Binding-site contacts:
Ligand atom C2 contacts residue GLY78 of chain 5.E at 4.2 Å.
Ligand atom O4 contacts residue TYR72 of chain 5.E at 3.9 Å.
Ligand atom C1 contacts residue ARG77 of chain 5.E at 3.4 Å.
Ligand atom O8 contacts residue TYR72 of chain 5.E at 3.2 Å (h-bond).
Ligand atom C11 contacts residue ASP85 of chain 5.A at 3.8 Å.
Ligand atom C4 contacts residue ARG77 of chain 5.E at 4.2 Å.
Ligand atom O10 contacts residue THR291 of chain 5.E at 4.0 Å.
Ligand atom C4 contacts residue GLY78 of chain 5.E at 3.4 Å.
Ligand atom N5 contacts residue TYR72 of chain 5.E at 3.2 Å (h-bond).
Ligand atom C3 contacts residue HIS298 of chain 5.E at 3.6 Å.
Ligand atom C8 contacts residue TYR72 of chain 5.E at 4.2 Å (hydrophobic).
Ligand atom O6 contacts residue ASN93 of chain 5.E at 2.8 Å (h-bond).
Ligand atom C1 contacts residue TYR72 of chain 5.E at 3.7 Å (hydrophobic).
Ligand atom C5 contacts residue TYR72 of chain 5.E at 3.5 Å (hydrophobic).
Ligand atom O1B contacts residue ARG77 of chain 5.E at 2.8 Å (salt-bridge).
Ligand atom O6 contacts residue THR94 of chain 5.E at 3.7 Å.
Ligand atom O3 contacts residue VAL296 of chain 5.E at 4.2 Å.
Ligand atom C3 contacts residue VAL296 of chain 5.E at 3.5 Å (hydrophobic).
Ligand atom C5 contacts residue ASN93 of chain 5.E at 4.3 Å.
Ligand atom O4 contacts residue VAL296 of chain 5.E at 4.2 Å.
Ligand atom O4 contacts residue HIS298 of chain 5.E at 3.1 Å (h-bond).
Ligand atom C4 contacts residue HIS298 of chain 5.E at 3.7 Å.
Ligand atom O1A contacts residue GLY78 of chain 5.E at 3.6 Å (h-bond).
Ligand atom O6 contacts residue ARG77 of chain 5.E at 4.0 Å.
Ligand atom C6 contacts residue ASN93 of chain 5.E at 3.5 Å.
Ligand atom O1A contacts residue ARG77 of chain 5.E at 3.1 Å (salt-bridge).
Ligand atom C3 contacts residue GLY78 of chain 5.E at 4.2 Å.
Ligand atom C3 contacts residue GLY78 of chain 5.E at 4.1 Å.
Ligand atom C6 contacts residue TYR72 of chain 5.E at 3.5 Å (hydrophobic).
Ligand atom C4 contacts residue TYR72 of chain 5.E at 3.2 Å (hydrophobic).
Ligand atom C10 contacts residue TYR72 of chain 5.E at 4.2 Å (hydrophobic).
Ligand atom O1A contacts residue TYR72 of chain 5.E at 3.4 Å.
Ligand atom C7 contacts residue TYR72 of chain 5.E at 4.2 Å (hydrophobic).
Ligand atom O1B contacts residue TYR72 of chain 5.E at 3.7 Å.
Ligand atom O10 contacts residue ASN293 of chain 5.E at 3.8 Å.
Ligand atom O6 contacts residue GLY78 of chain 5.E at 3.8 Å.
Ligand atom O4 contacts residue ILE79 of chain 5.E at 3.4 Å (h-bond).
Ligand atom O4 contacts residue GLY78 of chain 5.E at 3.1 Å.
Ligand atom O3 contacts residue GLY78 of chain 5.E at 3.6 Å.
Ligand atom O4 contacts residue THR291 of chain 5.E at 3.4 Å.

A small-molecule ligand and the protein it binds are described below.
Small molecule (SMILES): CC(=O)N[C@H]1[C@H]([C@H](O)[C@H](O)CO)O[C@@](O[C@H]2[C@@H](O)[C@@H](CO)O[C@@H](O[C@H]3[C@H](O)[C@@H](O)[C@H](O)O[C@@H]3CO)[C@@H]2O)(C(=O)O)C[C@@H]1O

Sequence of chain 5.A:
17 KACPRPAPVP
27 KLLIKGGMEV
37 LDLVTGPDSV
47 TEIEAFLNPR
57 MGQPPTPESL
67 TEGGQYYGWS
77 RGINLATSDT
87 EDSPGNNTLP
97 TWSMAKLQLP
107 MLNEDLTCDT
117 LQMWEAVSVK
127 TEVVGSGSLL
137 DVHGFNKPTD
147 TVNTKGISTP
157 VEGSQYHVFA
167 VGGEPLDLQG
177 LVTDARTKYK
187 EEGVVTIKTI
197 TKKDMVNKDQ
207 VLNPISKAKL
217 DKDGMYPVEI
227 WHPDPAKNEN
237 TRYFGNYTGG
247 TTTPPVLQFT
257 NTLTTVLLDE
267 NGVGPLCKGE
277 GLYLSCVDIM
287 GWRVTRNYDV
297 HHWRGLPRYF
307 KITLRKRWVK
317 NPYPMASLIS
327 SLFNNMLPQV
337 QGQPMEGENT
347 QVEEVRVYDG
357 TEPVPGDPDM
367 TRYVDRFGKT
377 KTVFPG

Sequence of chain 5.E:
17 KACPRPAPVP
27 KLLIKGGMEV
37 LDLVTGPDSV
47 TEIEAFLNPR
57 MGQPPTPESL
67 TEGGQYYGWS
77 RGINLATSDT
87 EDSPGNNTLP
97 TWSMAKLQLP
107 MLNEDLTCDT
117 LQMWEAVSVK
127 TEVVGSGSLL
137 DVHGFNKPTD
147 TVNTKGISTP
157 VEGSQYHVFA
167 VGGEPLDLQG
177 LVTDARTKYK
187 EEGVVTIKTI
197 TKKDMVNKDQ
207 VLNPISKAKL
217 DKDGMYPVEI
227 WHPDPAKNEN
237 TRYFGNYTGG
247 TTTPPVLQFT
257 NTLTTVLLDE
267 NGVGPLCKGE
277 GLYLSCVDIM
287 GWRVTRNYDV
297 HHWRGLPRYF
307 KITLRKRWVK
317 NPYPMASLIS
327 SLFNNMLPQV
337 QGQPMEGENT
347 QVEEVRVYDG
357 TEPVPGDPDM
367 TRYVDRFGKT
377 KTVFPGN